Binding-site contacts:
Ligand atom N2 contacts residue ASN433 of chain 1.A at 2.9 Å (h-bond).
Ligand atom C7 contacts residue VAL432 of chain 1.A at 4.2 Å (hydrophobic).
Ligand atom C7 contacts residue ASN433 of chain 1.A at 3.2 Å.
Ligand atom C1 contacts residue ASN433 of chain 1.A at 1.4 Å.
Ligand atom C1 contacts residue VAL432 of chain 1.A at 4.4 Å (hydrophobic).
Ligand atom C4 contacts residue ASN433 of chain 1.A at 4.3 Å.
Ligand atom C8 contacts residue ASN433 of chain 1.A at 4.4 Å.
Ligand atom O7 contacts residue ASN433 of chain 1.A at 3.1 Å (h-bond).
Ligand atom O5 contacts residue ASN433 of chain 1.A at 2.4 Å (h-bond).
Ligand atom C5 contacts residue ASN433 of chain 1.A at 3.7 Å.
Ligand atom C3 contacts residue ASN433 of chain 1.A at 3.8 Å.
Ligand atom N2 contacts residue VAL432 of chain 1.A at 3.9 Å.
Ligand atom C2 contacts residue ASN433 of chain 1.A at 2.5 Å.
Ligand atom C8 contacts residue VAL432 of chain 1.A at 3.9 Å (hydrophobic).

A protein and the small-molecule ligand that binds it are described below.
Small molecule (SMILES): CC(=O)N[C@@H]1[C@@H](O)[C@H](O)[C@@H](CO)O[C@H]1O

Sequence of chain 1.A:
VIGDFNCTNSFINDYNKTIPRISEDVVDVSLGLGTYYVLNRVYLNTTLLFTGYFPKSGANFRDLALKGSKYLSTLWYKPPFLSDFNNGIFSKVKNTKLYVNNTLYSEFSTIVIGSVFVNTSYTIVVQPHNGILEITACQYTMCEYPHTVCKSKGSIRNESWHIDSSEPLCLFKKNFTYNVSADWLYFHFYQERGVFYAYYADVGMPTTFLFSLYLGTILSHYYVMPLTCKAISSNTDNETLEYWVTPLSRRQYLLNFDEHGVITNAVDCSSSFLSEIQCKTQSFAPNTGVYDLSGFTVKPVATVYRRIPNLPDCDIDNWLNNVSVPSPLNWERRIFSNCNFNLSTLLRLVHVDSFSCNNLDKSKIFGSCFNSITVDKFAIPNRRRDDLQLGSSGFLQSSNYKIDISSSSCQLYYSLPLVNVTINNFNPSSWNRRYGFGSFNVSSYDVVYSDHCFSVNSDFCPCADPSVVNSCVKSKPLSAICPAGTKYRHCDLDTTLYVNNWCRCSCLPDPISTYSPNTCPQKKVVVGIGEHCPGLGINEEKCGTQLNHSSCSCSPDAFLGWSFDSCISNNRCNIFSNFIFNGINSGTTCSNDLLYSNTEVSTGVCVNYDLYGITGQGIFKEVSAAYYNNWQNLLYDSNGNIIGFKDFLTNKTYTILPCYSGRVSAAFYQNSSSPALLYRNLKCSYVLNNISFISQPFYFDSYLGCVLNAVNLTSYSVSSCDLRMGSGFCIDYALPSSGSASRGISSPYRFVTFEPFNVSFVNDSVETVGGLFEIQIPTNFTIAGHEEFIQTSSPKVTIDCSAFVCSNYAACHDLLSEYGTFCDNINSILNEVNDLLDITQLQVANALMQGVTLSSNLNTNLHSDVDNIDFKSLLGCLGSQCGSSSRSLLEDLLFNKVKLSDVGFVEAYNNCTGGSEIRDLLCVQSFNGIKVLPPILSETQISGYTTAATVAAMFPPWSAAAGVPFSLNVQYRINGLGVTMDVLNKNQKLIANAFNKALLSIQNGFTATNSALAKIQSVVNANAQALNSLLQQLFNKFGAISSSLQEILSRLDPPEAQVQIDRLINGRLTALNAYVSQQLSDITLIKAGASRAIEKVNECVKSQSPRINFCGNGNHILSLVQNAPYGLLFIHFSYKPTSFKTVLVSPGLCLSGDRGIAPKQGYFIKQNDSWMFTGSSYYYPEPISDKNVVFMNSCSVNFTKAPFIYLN